Binding-site contacts:
Ligand atom C7 contacts residue GLU208 of chain 1.A at 3.8 Å.
Ligand atom C7 contacts residue TRP205 of chain 1.A at 3.7 Å (hydrophobic).
Ligand atom C4 contacts residue GLY206 of chain 1.A at 3.7 Å.
Ligand atom N2 contacts residue GLY216 of chain 1.A at 3.5 Å.
Ligand atom C6 contacts residue SER204 of chain 1.A at 3.8 Å.
Ligand atom C1 contacts residue GLN182 of chain 1.A at 3.8 Å.
Ligand atom N3 contacts residue CYS209 of chain 1.A at 4.1 Å.
Ligand atom C3 contacts residue GLU208 of chain 1.A at 3.9 Å.
Ligand atom C4 contacts residue SER180 of chain 1.A at 3.6 Å.
Ligand atom C4 contacts residue TRP205 of chain 1.A at 3.5 Å (hydrophobic).
Ligand atom C6 contacts residue TRP205 of chain 1.A at 3.9 Å (hydrophobic).
Ligand atom N3 contacts residue GLY206 of chain 1.A at 3.6 Å.
Ligand atom N1 contacts residue CYS181 of chain 1.A at 4.1 Å.
Ligand atom C1 contacts residue CYS181 of chain 1.A at 3.8 Å (hydrophobic).
Ligand atom N3 contacts residue ASP179 of chain 1.A at 3.1 Å (salt-bridge).
Ligand atom C2 contacts residue TRP205 of chain 1.A at 4.1 Å (hydrophobic).
Ligand atom C2 contacts residue CYS181 of chain 1.A at 4.1 Å (hydrophobic).
Ligand atom C5 contacts residue CYS181 of chain 1.A at 4.0 Å (hydrophobic).
Ligand atom C5 contacts residue SER180 of chain 1.A at 3.4 Å.
Ligand atom C2 contacts residue GLY206 of chain 1.A at 3.9 Å.
Ligand atom C3 contacts residue GLY206 of chain 1.A at 3.5 Å.
Ligand atom N1 contacts residue SER185 of chain 1.A at 3.5 Å (h-bond).
Ligand atom N3 contacts residue SER180 of chain 1.A at 3.6 Å.
Ligand atom C7 contacts residue SER180 of chain 1.A at 3.1 Å.
Ligand atom N1 contacts residue SER204 of chain 1.A at 3.9 Å.
Ligand atom N2 contacts residue SER180 of chain 1.A at 2.9 Å (h-bond).
Ligand atom C3 contacts residue TRP205 of chain 1.A at 3.8 Å (hydrophobic).
Ligand atom N2 contacts residue TRP205 of chain 1.A at 3.9 Å.
Ligand atom C4 contacts residue CYS181 of chain 1.A at 4.0 Å (hydrophobic).
Ligand atom C2 contacts residue GLN182 of chain 1.A at 3.6 Å.
Ligand atom C1 contacts residue TRP205 of chain 1.A at 4.0 Å (hydrophobic).
Ligand atom N1 contacts residue GLN182 of chain 1.A at 3.5 Å.
Ligand atom C5 contacts residue TRP205 of chain 1.A at 3.5 Å (hydrophobic).
Ligand atom C7 contacts residue ASP179 of chain 1.A at 3.5 Å.
Ligand atom N2 contacts residue ASP179 of chain 1.A at 3.0 Å (salt-bridge).
Ligand atom C6 contacts residue CYS181 of chain 1.A at 3.5 Å (hydrophobic).
Ligand atom C7 contacts residue GLY206 of chain 1.A at 3.8 Å.
Ligand atom N3 contacts residue GLU207 of chain 1.A at 3.9 Å.
Ligand atom C1 contacts residue SER204 of chain 1.A at 4.0 Å.
Ligand atom N3 contacts residue GLU208 of chain 1.A at 2.6 Å (salt-bridge).

A protein and the small-molecule ligand that binds it are described below.
Small molecule (SMILES): NC(=[NH2+])c1ccc(N)cc1

Sequence of chain 1.A:
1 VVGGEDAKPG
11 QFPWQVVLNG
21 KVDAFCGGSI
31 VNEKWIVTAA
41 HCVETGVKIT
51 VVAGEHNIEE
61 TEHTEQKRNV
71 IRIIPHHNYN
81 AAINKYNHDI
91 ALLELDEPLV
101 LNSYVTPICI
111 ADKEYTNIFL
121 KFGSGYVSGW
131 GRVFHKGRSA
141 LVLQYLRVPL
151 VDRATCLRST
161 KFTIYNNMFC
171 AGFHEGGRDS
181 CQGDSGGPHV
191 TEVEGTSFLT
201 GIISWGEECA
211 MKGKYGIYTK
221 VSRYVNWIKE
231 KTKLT